Binding-site contacts:
Ligand atom C5 contacts residue GLU35 of chain 1.B at 3.7 Å.
Ligand atom O5 contacts residue ASN36 of chain 1.B at 2.4 Å (h-bond).
Ligand atom O4 contacts residue GLU35 of chain 1.B at 4.5 Å.
Ligand atom C6 contacts residue GLU35 of chain 1.B at 3.5 Å.
Ligand atom C2 contacts residue TYR23 of chain 1.B at 3.3 Å (hydrophobic).
Ligand atom C7 contacts residue PRO8 of chain 1.B at 4.3 Å (hydrophobic).
Ligand atom C2 contacts residue ASN36 of chain 1.B at 2.5 Å.
Ligand atom O7 contacts residue ASN36 of chain 1.B at 3.7 Å.
Ligand atom C3 contacts residue TYR23 of chain 1.B at 4.2 Å (hydrophobic).
Ligand atom N2 contacts residue ASN36 of chain 1.B at 2.9 Å (h-bond).
Ligand atom C1 contacts residue TYR23 of chain 1.B at 4.2 Å (hydrophobic).
Ligand atom O3 contacts residue TYR23 of chain 1.B at 4.0 Å.
Ligand atom O6 contacts residue GLU35 of chain 1.B at 3.8 Å.
Ligand atom C2 contacts residue GLU35 of chain 1.B at 4.3 Å.
Ligand atom C5 contacts residue ASN36 of chain 1.B at 3.7 Å.
Ligand atom C4 contacts residue GLU35 of chain 1.B at 3.6 Å.
Ligand atom N2 contacts residue PRO8 of chain 1.B at 3.8 Å.
Ligand atom C1 contacts residue ASN36 of chain 1.B at 1.4 Å.
Ligand atom C3 contacts residue ASN36 of chain 1.B at 3.8 Å.
Ligand atom C4 contacts residue ASN36 of chain 1.B at 4.3 Å.
Ligand atom N2 contacts residue TYR23 of chain 1.B at 3.3 Å (h-bond).
Ligand atom C8 contacts residue PRO8 of chain 1.B at 3.7 Å (hydrophobic).
Ligand atom O3 contacts residue GLU35 of chain 1.B at 4.4 Å.
Ligand atom O5 contacts residue GLU35 of chain 1.B at 3.6 Å.
Ligand atom C7 contacts residue ASN36 of chain 1.B at 3.5 Å.

Sequence of chain 1.B:
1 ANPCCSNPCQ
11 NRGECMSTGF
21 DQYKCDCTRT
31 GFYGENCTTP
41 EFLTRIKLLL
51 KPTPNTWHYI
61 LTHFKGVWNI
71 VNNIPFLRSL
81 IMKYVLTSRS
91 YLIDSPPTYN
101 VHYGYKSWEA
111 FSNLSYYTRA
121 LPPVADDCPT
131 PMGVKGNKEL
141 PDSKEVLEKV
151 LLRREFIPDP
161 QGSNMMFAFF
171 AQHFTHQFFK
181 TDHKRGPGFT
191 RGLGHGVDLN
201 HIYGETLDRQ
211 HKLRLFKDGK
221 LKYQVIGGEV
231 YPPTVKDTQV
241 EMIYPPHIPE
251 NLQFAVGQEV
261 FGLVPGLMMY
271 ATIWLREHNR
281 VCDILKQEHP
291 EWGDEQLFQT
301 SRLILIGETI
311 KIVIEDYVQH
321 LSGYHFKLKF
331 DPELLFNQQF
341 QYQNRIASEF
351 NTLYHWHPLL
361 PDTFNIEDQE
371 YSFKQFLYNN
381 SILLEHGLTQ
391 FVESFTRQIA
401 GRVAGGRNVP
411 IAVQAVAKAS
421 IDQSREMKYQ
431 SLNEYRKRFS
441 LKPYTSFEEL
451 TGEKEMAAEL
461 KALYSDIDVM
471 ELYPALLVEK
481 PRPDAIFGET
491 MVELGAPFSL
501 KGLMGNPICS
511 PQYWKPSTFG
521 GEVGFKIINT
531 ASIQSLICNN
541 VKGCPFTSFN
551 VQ

The protein below binds the small molecule below.
Small molecule (SMILES): CC(=O)N[C@@H]1[C@@H](O)[C@H](O)[C@@H](CO)O[C@H]1O